Sequence of chain 20.C:
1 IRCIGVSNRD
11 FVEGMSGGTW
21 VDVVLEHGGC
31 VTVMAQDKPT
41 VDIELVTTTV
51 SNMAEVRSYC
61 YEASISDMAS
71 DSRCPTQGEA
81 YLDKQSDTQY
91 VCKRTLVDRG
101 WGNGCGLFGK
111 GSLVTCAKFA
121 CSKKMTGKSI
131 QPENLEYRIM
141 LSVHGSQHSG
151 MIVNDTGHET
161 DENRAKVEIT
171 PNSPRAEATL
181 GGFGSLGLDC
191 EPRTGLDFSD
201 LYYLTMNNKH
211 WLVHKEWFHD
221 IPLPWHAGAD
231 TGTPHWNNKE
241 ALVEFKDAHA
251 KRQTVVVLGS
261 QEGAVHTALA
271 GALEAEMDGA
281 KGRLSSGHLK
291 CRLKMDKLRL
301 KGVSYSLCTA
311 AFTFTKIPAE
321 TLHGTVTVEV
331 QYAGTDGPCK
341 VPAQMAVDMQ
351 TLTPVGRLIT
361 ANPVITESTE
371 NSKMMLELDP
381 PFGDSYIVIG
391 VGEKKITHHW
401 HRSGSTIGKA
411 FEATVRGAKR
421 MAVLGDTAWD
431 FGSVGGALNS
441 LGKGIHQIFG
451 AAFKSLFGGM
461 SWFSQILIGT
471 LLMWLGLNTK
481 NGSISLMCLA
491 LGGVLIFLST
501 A

Binding-site contacts:
Ligand atom O7 contacts residue MET151 of chain 20.C at 3.3 Å.
Ligand atom O5 contacts residue MET151 of chain 20.C at 3.8 Å.
Ligand atom C1 contacts residue SER95 of chain 20.H at 3.6 Å.
Ligand atom N2 contacts residue SER95 of chain 20.H at 2.6 Å (h-bond).
Ligand atom C7 contacts residue GLY150 of chain 20.C at 3.7 Å.
Ligand atom O4 contacts residue LEU96 of chain 20.H at 3.2 Å.
Ligand atom C2 contacts residue ASN154 of chain 20.C at 4.0 Å.
Ligand atom C7 contacts residue SER95 of chain 20.H at 3.5 Å.
Ligand atom C8 contacts residue ASN154 of chain 20.C at 4.2 Å.
Ligand atom C3 contacts residue LEU96 of chain 20.H at 4.2 Å (hydrophobic).
Ligand atom N2 contacts residue LEU96 of chain 20.H at 3.6 Å.
Ligand atom C1 contacts residue MET151 of chain 20.C at 3.6 Å (hydrophobic).
Ligand atom C1 contacts residue ASN154 of chain 20.C at 3.1 Å.
Ligand atom C1 contacts residue LEU96 of chain 20.H at 3.9 Å (hydrophobic).
Ligand atom C2 contacts residue MET151 of chain 20.C at 4.1 Å (hydrophobic).
Ligand atom O7 contacts residue ASN154 of chain 20.C at 2.9 Å (h-bond).
Ligand atom O7 contacts residue HIS148 of chain 20.C at 4.0 Å.
Ligand atom O3 contacts residue SER95 of chain 20.H at 3.2 Å (h-bond).
Ligand atom N2 contacts residue ASN154 of chain 20.C at 3.9 Å.
Ligand atom O5 contacts residue ASN154 of chain 20.C at 4.0 Å.
Ligand atom C8 contacts residue GLY150 of chain 20.C at 3.8 Å.
Ligand atom C7 contacts residue MET151 of chain 20.C at 4.3 Å (hydrophobic).
Ligand atom C3 contacts residue SER95 of chain 20.H at 3.2 Å.
Ligand atom C7 contacts residue ASN154 of chain 20.C at 3.4 Å.
Ligand atom O5 contacts residue LEU96 of chain 20.H at 4.5 Å.
Ligand atom C2 contacts residue LEU96 of chain 20.H at 3.6 Å (hydrophobic).
Ligand atom C2 contacts residue SER95 of chain 20.H at 3.4 Å.
Ligand atom C8 contacts residue SER95 of chain 20.H at 3.5 Å.
Ligand atom C4 contacts residue LEU96 of chain 20.H at 4.3 Å (hydrophobic).
Ligand atom O7 contacts residue GLY150 of chain 20.C at 2.8 Å (h-bond).
Ligand atom O3 contacts residue LEU96 of chain 20.H at 4.1 Å.
Ligand atom C8 contacts residue ASP94 of chain 20.H at 3.5 Å.

The small molecule below binds the protein below.
Small molecule (SMILES): CC(=O)N[C@H]1[C@H](O[C@H]2[C@H](O)[C@@H](NC(C)=O)CO[C@@H]2CO)O[C@H](CO)[C@@H](O)[C@@H]1O

Sequence of chain 20.H:
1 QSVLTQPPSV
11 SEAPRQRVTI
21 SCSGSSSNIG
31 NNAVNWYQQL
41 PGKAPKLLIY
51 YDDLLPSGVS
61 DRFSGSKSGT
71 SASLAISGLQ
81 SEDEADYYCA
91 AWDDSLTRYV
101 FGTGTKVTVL